The protein below binds the small molecule below.
Small molecule (SMILES): CC[C@H](C)[C@@H]1NC(=O)[C@H](CC(C)C)NC(=O)[C@@H](Cc2ccc(O)cc2)NC(=O)CSC[C@@H](C(=O)NCC(N)=O)NC(=O)[C@@H]2CCCN2C(=O)[C@H](CC(C)C)NC(=O)[C@H](CC(N)=O)NC(=O)[C@H](Cc2ccccc2)NC(=O)[C@H](C)NC(=O)[C@H](CC2=c3ccccc3=NC2)NC(=O)[C@H](CCC(N)=O)NC(=O)[C@H](CCCN=C(N)N)NC(=O)[C@H](Cc2ccccc2)NC(=O)[C@H]([C@@H](C)O)NC1=O

Binding-site contacts:
Ligand atom O contacts residue ARG185 of chain 1.C at 2.5 Å (salt-bridge).
Ligand atom C contacts residue ARG185 of chain 1.C at 3.6 Å.
Ligand atom CD2 contacts residue ASP183 of chain 1.C at 3.7 Å.
Ligand atom NE1 contacts residue ARG185 of chain 1.C at 3.7 Å.
Ligand atom C contacts residue ARG185 of chain 1.C at 3.6 Å.
Ligand atom N contacts residue ASP183 of chain 1.C at 2.9 Å (salt-bridge).
Ligand atom CE1 contacts residue ASN225 of chain 1.C at 3.4 Å.
Ligand atom CZ contacts residue ILE230 of chain 1.C at 3.4 Å (hydrophobic).
Ligand atom CB contacts residue TRP188 of chain 1.C at 3.7 Å (hydrophobic).
Ligand atom CD1 contacts residue ARG185 of chain 1.C at 3.4 Å.
Ligand atom CE2 contacts residue GLU222 of chain 1.C at 3.4 Å.
Ligand atom NE1 contacts residue TRP188 of chain 1.C at 3.6 Å.
Ligand atom CB contacts residue SER229 of chain 1.C at 3.6 Å.
Ligand atom O contacts residue ARG185 of chain 1.C at 3.3 Å (salt-bridge).
Ligand atom C contacts residue SER229 of chain 1.C at 3.4 Å.
Ligand atom O contacts residue SER229 of chain 1.C at 2.6 Å (h-bond).
Ligand atom CZ contacts residue ILE211 of chain 1.C at 3.7 Å (hydrophobic).
Ligand atom N contacts residue TRP188 of chain 1.C at 3.5 Å.
Ligand atom CA contacts residue ARG185 of chain 1.C at 3.5 Å.
Ligand atom O contacts residue ASP183 of chain 1.C at 3.1 Å (salt-bridge).
Ligand atom CG1 contacts residue TRP188 of chain 1.C at 3.5 Å (hydrophobic).
Ligand atom O contacts residue TRP188 of chain 1.C at 2.9 Å (h-bond).
Ligand atom NH2 contacts residue ILE211 of chain 1.C at 3.4 Å.
Ligand atom N contacts residue ARG185 of chain 1.C at 3.6 Å.
Ligand atom CD2 contacts residue GLU184 of chain 1.C at 3.5 Å.
Ligand atom CH2 contacts residue PHE192 of chain 1.C at 3.6 Å (hydrophobic).
Ligand atom CZ contacts residue LEU226 of chain 1.C at 3.5 Å (hydrophobic).
Ligand atom CD1 contacts residue TRP188 of chain 1.C at 3.4 Å (hydrophobic).
Ligand atom CA contacts residue ARG185 of chain 1.C at 3.6 Å.
Ligand atom CA contacts residue ASP183 of chain 1.C at 3.6 Å.
Ligand atom CD1 contacts residue ARG185 of chain 1.C at 3.7 Å.
Ligand atom CE1 contacts residue LEU226 of chain 1.C at 3.5 Å (hydrophobic).
Ligand atom CA contacts residue SER229 of chain 1.C at 3.5 Å.
Ligand atom CG contacts residue TRP188 of chain 1.C at 3.5 Å (hydrophobic).
Ligand atom CG1 contacts residue ASP183 of chain 1.C at 3.4 Å.
Ligand atom OD1 contacts residue ARG185 of chain 1.C at 3.1 Å (salt-bridge).
Ligand atom NE contacts residue GLU222 of chain 1.C at 3.0 Å (salt-bridge).
Ligand atom NH2 contacts residue GLU222 of chain 1.C at 3.0 Å (salt-bridge).
Ligand atom O contacts residue ARG182 of chain 1.C at 3.2 Å.
Ligand atom CZ contacts residue ASN225 of chain 1.C at 3.6 Å.

Sequence of chain 1.C:
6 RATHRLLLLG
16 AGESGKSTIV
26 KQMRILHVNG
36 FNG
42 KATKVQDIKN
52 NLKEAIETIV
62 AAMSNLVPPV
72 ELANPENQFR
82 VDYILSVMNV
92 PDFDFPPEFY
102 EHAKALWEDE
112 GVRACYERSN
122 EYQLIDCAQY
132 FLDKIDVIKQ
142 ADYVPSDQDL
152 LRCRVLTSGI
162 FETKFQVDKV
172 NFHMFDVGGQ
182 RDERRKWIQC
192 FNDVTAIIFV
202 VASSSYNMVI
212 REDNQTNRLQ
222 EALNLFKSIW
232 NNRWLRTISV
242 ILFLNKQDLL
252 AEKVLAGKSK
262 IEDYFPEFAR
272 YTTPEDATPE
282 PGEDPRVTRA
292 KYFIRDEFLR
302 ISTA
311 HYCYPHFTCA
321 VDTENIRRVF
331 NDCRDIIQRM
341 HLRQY